A small-molecule ligand and the protein it binds are described below.
Small molecule (SMILES): Cc1c2c(c(O)c3c(O)cccc13)C(=O)[C@]1(O)C(=O)C(C(N)=O)=C(O)[C@@H](N(C)C)[C@@H]1C2

Sequence of chain 2.A:
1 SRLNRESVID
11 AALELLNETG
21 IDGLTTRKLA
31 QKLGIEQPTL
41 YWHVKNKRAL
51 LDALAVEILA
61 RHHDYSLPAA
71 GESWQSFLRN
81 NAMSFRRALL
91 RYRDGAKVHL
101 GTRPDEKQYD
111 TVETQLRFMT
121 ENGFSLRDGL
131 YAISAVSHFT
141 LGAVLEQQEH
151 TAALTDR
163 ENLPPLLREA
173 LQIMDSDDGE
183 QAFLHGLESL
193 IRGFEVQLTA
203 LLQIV

Sequence of chain 1.A:
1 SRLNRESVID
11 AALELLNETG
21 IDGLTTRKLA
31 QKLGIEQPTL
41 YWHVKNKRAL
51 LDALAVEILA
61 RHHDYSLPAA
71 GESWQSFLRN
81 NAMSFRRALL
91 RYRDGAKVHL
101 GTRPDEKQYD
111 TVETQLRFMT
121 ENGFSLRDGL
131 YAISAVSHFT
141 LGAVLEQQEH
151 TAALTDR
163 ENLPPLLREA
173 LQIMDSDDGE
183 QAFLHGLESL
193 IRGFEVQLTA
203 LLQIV

Binding-site contacts:
Ligand atom O1 contacts residue VAL112 of chain 1.A at 3.5 Å.
Ligand atom O21 contacts residue GLN115 of chain 1.A at 3.4 Å (h-bond).
Ligand atom C11 contacts residue PRO104 of chain 1.A at 3.8 Å (hydrophobic).
Ligand atom O10 contacts residue THR102 of chain 1.A at 3.6 Å (h-bond).
Ligand atom C43 contacts residue SER137 of chain 1.A at 3.3 Å.
Ligand atom O10 contacts residue PRO104 of chain 1.A at 3.4 Å.
Ligand atom O1C contacts residue PHE85 of chain 1.A at 3.6 Å.
Ligand atom C3 contacts residue GLN115 of chain 1.A at 3.5 Å.
Ligand atom C42 contacts residue ASN81 of chain 1.A at 3.4 Å.
Ligand atom C5 contacts residue ILE133 of chain 1.A at 3.9 Å (hydrophobic).
Ligand atom C41 contacts residue SER137 of chain 1.A at 3.8 Å.
Ligand atom C10 contacts residue PRO104 of chain 1.A at 3.4 Å (hydrophobic).
Ligand atom C9 contacts residue LEU173 of chain 2.A at 3.6 Å (hydrophobic).
Ligand atom N21 contacts residue LEU59 of chain 1.A at 3.8 Å.
Ligand atom O10 contacts residue ARG103 of chain 1.A at 3.3 Å.
Ligand atom C3 contacts residue HIS63 of chain 1.A at 3.8 Å.
Ligand atom O3 contacts residue HIS63 of chain 1.A at 2.9 Å (h-bond).
Ligand atom O12 contacts residue HIS99 of chain 1.A at 3.1 Å (h-bond).
Ligand atom C5 contacts residue GLN115 of chain 1.A at 3.4 Å.
Ligand atom O21 contacts residue SER66 of chain 1.A at 3.6 Å.
Ligand atom O3 contacts residue GLN115 of chain 1.A at 3.1 Å (h-bond).
Ligand atom O21 contacts residue HIS63 of chain 1.A at 3.1 Å (h-bond).
Ligand atom C1A contacts residue PRO104 of chain 1.A at 3.6 Å (hydrophobic).
Ligand atom C4 contacts residue ASN81 of chain 1.A at 3.7 Å.
Ligand atom C10 contacts residue MET176 of chain 2.A at 3.8 Å (hydrophobic).
Ligand atom C43 contacts residue ILE133 of chain 1.A at 3.7 Å (hydrophobic).
Ligand atom O11 contacts residue THR102 of chain 1.A at 3.5 Å (h-bond).
Ligand atom C8 contacts residue LEU169 of chain 2.A at 3.8 Å (hydrophobic).
Ligand atom C42 contacts residue PHE85 of chain 1.A at 3.4 Å (hydrophobic).
Ligand atom O11 contacts residue PRO104 of chain 1.A at 3.7 Å.
Ligand atom C42 contacts residue SER137 of chain 1.A at 3.6 Å.
Ligand atom O3 contacts residue ASN81 of chain 1.A at 2.9 Å (h-bond).
Ligand atom C9 contacts residue MET176 of chain 2.A at 2.9 Å (hydrophobic).
Ligand atom C43 contacts residue ASN81 of chain 1.A at 3.0 Å.
Ligand atom C7 contacts residue LEU130 of chain 1.A at 3.8 Å (hydrophobic).
Ligand atom C4 contacts residue GLN115 of chain 1.A at 3.5 Å.
Ligand atom N4 contacts residue ASN81 of chain 1.A at 2.7 Å (h-bond).
Ligand atom C8 contacts residue MET176 of chain 2.A at 3.2 Å (hydrophobic).
Ligand atom C21 contacts residue HIS63 of chain 1.A at 3.7 Å.
Ligand atom C62 contacts residue ILE133 of chain 1.A at 3.7 Å (hydrophobic).